Sequence of chain 1.A:
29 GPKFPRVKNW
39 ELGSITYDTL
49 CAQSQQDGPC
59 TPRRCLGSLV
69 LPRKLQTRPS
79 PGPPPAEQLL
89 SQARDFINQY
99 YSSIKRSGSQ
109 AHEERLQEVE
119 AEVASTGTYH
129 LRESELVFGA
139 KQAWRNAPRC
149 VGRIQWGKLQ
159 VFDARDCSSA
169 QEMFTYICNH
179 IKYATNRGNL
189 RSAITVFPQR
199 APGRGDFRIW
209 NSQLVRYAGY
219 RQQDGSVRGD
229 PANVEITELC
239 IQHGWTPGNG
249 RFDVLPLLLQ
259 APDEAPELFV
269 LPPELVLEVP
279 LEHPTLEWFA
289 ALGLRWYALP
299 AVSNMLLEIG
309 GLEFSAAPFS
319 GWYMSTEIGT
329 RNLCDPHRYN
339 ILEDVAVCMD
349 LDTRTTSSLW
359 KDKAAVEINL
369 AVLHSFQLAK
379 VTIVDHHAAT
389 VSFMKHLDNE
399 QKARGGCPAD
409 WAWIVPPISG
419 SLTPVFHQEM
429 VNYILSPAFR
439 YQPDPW

Binding-site contacts:
Ligand atom C9 contacts residue HEM1 of chain 1.F at 3.9 Å.
Ligand atom N2 contacts residue TRP320 of chain 1.A at 3.5 Å (h-bond).
Ligand atom O12 contacts residue TYR321 of chain 1.A at 3.3 Å.
Ligand atom BR contacts residue GLY319 of chain 1.A at 3.6 Å.
Ligand atom N1 contacts residue PRO298 of chain 1.A at 3.5 Å.
Ligand atom O11 contacts residue HEM1 of chain 1.F at 3.2 Å.
Ligand atom N2 contacts residue PRO298 of chain 1.A at 3.5 Å.
Ligand atom C7 contacts residue ACT1 of chain 1.C at 4.1 Å.
Ligand atom O11 contacts residue MET322 of chain 1.A at 4.1 Å.
Ligand atom O11 contacts residue GLU325 of chain 1.A at 3.2 Å.
Ligand atom C4 contacts residue VAL300 of chain 1.A at 3.9 Å (hydrophobic).
Ligand atom C8 contacts residue HEM1 of chain 1.F at 3.5 Å.
Ligand atom BR contacts residue PHE317 of chain 1.A at 3.5 Å.
Ligand atom O12 contacts residue TRP320 of chain 1.A at 3.2 Å (h-bond).
Ligand atom C8 contacts residue TRP320 of chain 1.A at 4.1 Å (hydrophobic).
Ligand atom O11 contacts residue TYR321 of chain 1.A at 4.1 Å.
Ligand atom C4 contacts residue HEM1 of chain 1.F at 3.8 Å.
Ligand atom C6 contacts residue HEM1 of chain 1.F at 3.5 Å.
Ligand atom N1 contacts residue HEM1 of chain 1.F at 3.4 Å.
Ligand atom N10 contacts residue HEM1 of chain 1.F at 3.4 Å.
Ligand atom C8 contacts residue PRO298 of chain 1.A at 4.1 Å (hydrophobic).
Ligand atom BR contacts residue HEM1 of chain 1.F at 3.6 Å.
Ligand atom C3 contacts residue GLY319 of chain 1.A at 4.0 Å.
Ligand atom BR contacts residue PRO298 of chain 1.A at 3.8 Å.
Ligand atom N10 contacts residue MET322 of chain 1.A at 3.9 Å.
Ligand atom N10 contacts residue TYR321 of chain 1.A at 4.0 Å.
Ligand atom O12 contacts residue MET322 of chain 1.A at 2.9 Å (h-bond).
Ligand atom C7 contacts residue HEM1 of chain 1.F at 3.4 Å.
Ligand atom C5 contacts residue HEM1 of chain 1.F at 3.5 Å.
Ligand atom C3 contacts residue HEM1 of chain 1.F at 3.7 Å.
Ligand atom C5 contacts residue ACT1 of chain 1.C at 3.9 Å.
Ligand atom N1 contacts residue TRP320 of chain 1.A at 3.0 Å (h-bond).
Ligand atom C3 contacts residue PRO298 of chain 1.A at 4.0 Å (hydrophobic).
Ligand atom N2 contacts residue GLY319 of chain 1.A at 3.5 Å (h-bond).
Ligand atom BR contacts residue SER318 of chain 1.A at 3.8 Å.
Ligand atom N10 contacts residue GLU325 of chain 1.A at 4.2 Å.
Ligand atom O12 contacts residue HEM1 of chain 1.F at 3.5 Å.
Ligand atom N2 contacts residue HEM1 of chain 1.F at 3.4 Å.
Ligand atom C6 contacts residue GLU325 of chain 1.A at 4.0 Å.
Ligand atom C6 contacts residue ACT1 of chain 1.C at 3.8 Å.

The protein below binds the small molecule below.
Small molecule (SMILES): O=[N+]([O-])c1cccc2c(Br)n[nH]c12